Binding-site contacts:
Ligand atom OP4 contacts residue TYR187 of chain 1.E at 3.6 Å.
Ligand atom N contacts residue GLN296 of chain 1.E at 3.4 Å (h-bond).
Ligand atom P contacts residue SER114 of chain 1.E at 3.5 Å.
Ligand atom N1 contacts residue SER162 of chain 1.E at 2.8 Å (h-bond).
Ligand atom OP1 contacts residue TYR187 of chain 1.E at 2.8 Å (h-bond).
Ligand atom C5A contacts residue TYR187 of chain 1.E at 3.3 Å (hydrophobic).
Ligand atom O3 contacts residue ASN223 of chain 1.E at 2.7 Å (h-bond).
Ligand atom C6 contacts residue TYR160 of chain 1.E at 3.1 Å (hydrophobic).
Ligand atom C5 contacts residue TYR187 of chain 1.E at 3.3 Å (hydrophobic).
Ligand atom CB contacts residue TYR160 of chain 1.E at 3.1 Å (hydrophobic).
Ligand atom OP2 contacts residue SER114 of chain 1.E at 3.2 Å (h-bond).
Ligand atom C4 contacts residue TYR187 of chain 1.E at 3.4 Å (hydrophobic).
Ligand atom O contacts residue HIS182 of chain 1.E at 2.8 Å (h-bond).
Ligand atom C contacts residue GLU81 of chain 1.E at 3.6 Å.
Ligand atom C3 contacts residue TYR187 of chain 1.E at 3.5 Å (hydrophobic).
Ligand atom C5 contacts residue TYR160 of chain 1.E at 3.2 Å (hydrophobic).
Ligand atom N1 contacts residue TYR187 of chain 1.E at 3.5 Å.
Ligand atom OP2 contacts residue GLN113 of chain 1.E at 3.3 Å (h-bond).
Ligand atom P contacts residue ARG192 of chain 1.E at 3.6 Å.
Ligand atom OP2 contacts residue ARG109 of chain 1.E at 2.7 Å (salt-bridge).
Ligand atom N1 contacts residue TYR160 of chain 1.E at 3.5 Å.
Ligand atom C4 contacts residue TYR160 of chain 1.E at 3.5 Å (hydrophobic).
Ligand atom O contacts residue TYR160 of chain 1.E at 2.9 Å (h-bond).
Ligand atom O contacts residue ARG294 of chain 1.E at 3.6 Å.
Ligand atom C6 contacts residue SER162 of chain 1.E at 3.2 Å.
Ligand atom N contacts residue GLU81 of chain 1.E at 2.8 Å (salt-bridge).
Ligand atom OXT contacts residue ARG294 of chain 1.E at 2.6 Å (salt-bridge).
Ligand atom C6 contacts residue TYR187 of chain 1.E at 3.3 Å (hydrophobic).
Ligand atom OP1 contacts residue ARG192 of chain 1.E at 2.7 Å (salt-bridge).
Ligand atom OP1 contacts residue SER114 of chain 1.E at 2.9 Å (h-bond).
Ligand atom CA contacts residue GLU81 of chain 1.E at 3.5 Å.
Ligand atom OP1 contacts residue ARG109 of chain 1.E at 3.6 Å (salt-bridge).
Ligand atom C contacts residue ARG294 of chain 1.E at 3.5 Å.
Ligand atom OP4 contacts residue ARG109 of chain 1.E at 2.4 Å (salt-bridge).
Ligand atom OXT contacts residue HIS222 of chain 1.E at 3.5 Å.
Ligand atom P contacts residue TYR187 of chain 1.E at 3.6 Å.
Ligand atom C contacts residue HIS222 of chain 1.E at 3.6 Å.
Ligand atom P contacts residue ARG109 of chain 1.E at 3.0 Å.
Ligand atom OP3 contacts residue ARG192 of chain 1.E at 3.1 Å (salt-bridge).
Ligand atom OXT contacts residue GLN296 of chain 1.E at 3.2 Å (h-bond).

This protein binds this small molecule.
Small molecule (SMILES): Cc1ncc(COP(=O)(O)O)c(/C=N/CCC[C@H](N)C(=O)O)c1O

Sequence of chain 1.E:
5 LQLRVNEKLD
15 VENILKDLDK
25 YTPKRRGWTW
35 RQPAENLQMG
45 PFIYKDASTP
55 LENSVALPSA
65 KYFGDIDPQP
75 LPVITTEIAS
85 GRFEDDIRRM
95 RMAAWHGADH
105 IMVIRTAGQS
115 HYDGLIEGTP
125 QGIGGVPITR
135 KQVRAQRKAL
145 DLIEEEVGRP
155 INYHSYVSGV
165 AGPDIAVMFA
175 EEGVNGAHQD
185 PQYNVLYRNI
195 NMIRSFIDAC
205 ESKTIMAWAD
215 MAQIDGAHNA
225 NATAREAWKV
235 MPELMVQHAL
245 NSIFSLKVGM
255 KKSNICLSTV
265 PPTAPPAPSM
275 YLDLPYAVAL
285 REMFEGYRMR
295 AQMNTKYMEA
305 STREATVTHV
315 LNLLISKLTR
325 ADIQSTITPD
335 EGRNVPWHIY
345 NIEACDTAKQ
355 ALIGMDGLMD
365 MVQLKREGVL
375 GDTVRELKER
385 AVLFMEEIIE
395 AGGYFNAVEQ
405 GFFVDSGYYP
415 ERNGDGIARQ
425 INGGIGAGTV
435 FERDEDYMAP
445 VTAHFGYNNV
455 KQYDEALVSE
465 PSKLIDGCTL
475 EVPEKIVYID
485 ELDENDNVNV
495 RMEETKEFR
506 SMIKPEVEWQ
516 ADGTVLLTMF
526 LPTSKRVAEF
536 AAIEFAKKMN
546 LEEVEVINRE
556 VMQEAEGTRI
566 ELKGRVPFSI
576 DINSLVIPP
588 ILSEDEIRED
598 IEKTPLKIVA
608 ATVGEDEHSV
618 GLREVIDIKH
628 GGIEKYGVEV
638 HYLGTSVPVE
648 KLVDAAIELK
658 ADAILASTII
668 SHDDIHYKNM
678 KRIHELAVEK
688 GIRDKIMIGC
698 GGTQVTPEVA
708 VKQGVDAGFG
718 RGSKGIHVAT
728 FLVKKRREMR